A protein and the small-molecule ligand that binds it are described below.
Small molecule (SMILES): CC(=O)N[C@H]1[C@H](O[C@H]2[C@H](O)[C@@H](NC(C)=O)CO[C@@H]2CO)O[C@H](CO)[C@@H](O)[C@@H]1O

Sequence of chain 1.C:
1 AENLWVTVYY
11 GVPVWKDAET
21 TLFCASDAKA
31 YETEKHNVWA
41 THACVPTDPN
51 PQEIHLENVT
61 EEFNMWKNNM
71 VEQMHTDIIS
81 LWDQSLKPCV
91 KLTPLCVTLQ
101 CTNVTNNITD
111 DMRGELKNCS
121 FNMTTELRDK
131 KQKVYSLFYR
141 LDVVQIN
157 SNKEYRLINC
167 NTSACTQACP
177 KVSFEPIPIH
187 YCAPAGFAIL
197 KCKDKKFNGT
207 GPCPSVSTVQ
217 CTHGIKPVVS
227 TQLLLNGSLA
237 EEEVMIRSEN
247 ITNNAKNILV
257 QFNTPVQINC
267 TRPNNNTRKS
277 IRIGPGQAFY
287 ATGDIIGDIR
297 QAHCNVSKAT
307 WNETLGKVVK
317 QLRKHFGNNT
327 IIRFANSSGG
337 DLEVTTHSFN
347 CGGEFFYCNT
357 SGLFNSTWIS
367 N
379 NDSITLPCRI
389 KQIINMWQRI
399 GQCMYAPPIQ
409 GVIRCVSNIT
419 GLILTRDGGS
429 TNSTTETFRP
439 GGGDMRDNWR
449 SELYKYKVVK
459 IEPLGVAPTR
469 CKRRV

Binding-site contacts:
Ligand atom C8 contacts residue SER303 of chain 1.C at 3.8 Å.
Ligand atom C3 contacts residue GLN263 of chain 1.C at 3.7 Å.
Ligand atom C5 contacts residue ASN265 of chain 1.C at 3.7 Å.
Ligand atom C1 contacts residue GLN263 of chain 1.C at 3.2 Å.
Ligand atom C1 contacts residue ARG412 of chain 1.C at 3.6 Å.
Ligand atom O5 contacts residue GLN263 of chain 1.C at 4.1 Å.
Ligand atom O7 contacts residue ASN301 of chain 1.C at 4.2 Å.
Ligand atom C4 contacts residue ASN265 of chain 1.C at 4.3 Å.
Ligand atom C7 contacts residue GLN263 of chain 1.C at 3.6 Å.
Ligand atom O7 contacts residue SER381 of chain 1.C at 3.9 Å.
Ligand atom N2 contacts residue GLN263 of chain 1.C at 2.7 Å (h-bond).
Ligand atom C5 contacts residue GLN263 of chain 1.C at 4.3 Å.
Ligand atom C7 contacts residue SER381 of chain 1.C at 4.4 Å.
Ligand atom N2 contacts residue ASN265 of chain 1.C at 2.9 Å (h-bond).
Ligand atom C7 contacts residue ASN265 of chain 1.C at 3.1 Å.
Ligand atom C8 contacts residue ASN265 of chain 1.C at 4.3 Å.
Ligand atom C1 contacts residue ASN265 of chain 1.C at 1.4 Å.
Ligand atom O5 contacts residue ARG412 of chain 1.C at 2.8 Å (salt-bridge).
Ligand atom C6 contacts residue ARG412 of chain 1.C at 3.6 Å.
Ligand atom C8 contacts residue ASN301 of chain 1.C at 4.4 Å.
Ligand atom C5 contacts residue ARG412 of chain 1.C at 3.8 Å.
Ligand atom C2 contacts residue ASN265 of chain 1.C at 2.5 Å.
Ligand atom C8 contacts residue GLN263 of chain 1.C at 3.6 Å.
Ligand atom C8 contacts residue SER381 of chain 1.C at 4.2 Å.
Ligand atom O7 contacts residue ASN265 of chain 1.C at 3.0 Å (h-bond).
Ligand atom C8 contacts residue VAL302 of chain 1.C at 4.1 Å (hydrophobic).
Ligand atom O6 contacts residue ARG412 of chain 1.C at 2.5 Å (salt-bridge).
Ligand atom C3 contacts residue ASN265 of chain 1.C at 3.8 Å.
Ligand atom C2 contacts residue GLN263 of chain 1.C at 3.5 Å.
Ligand atom O3 contacts residue GLN263 of chain 1.C at 4.3 Å.
Ligand atom O5 contacts residue ASN265 of chain 1.C at 2.4 Å (h-bond).